Sequence of chain 1.B:
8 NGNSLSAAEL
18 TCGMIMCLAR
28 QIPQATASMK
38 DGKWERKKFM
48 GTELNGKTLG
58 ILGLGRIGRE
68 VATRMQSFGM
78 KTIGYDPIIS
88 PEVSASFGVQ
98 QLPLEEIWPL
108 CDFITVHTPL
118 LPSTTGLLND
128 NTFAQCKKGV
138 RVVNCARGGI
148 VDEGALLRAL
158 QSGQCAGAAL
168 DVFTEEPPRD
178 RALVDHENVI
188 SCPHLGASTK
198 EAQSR

This small molecule binds to this protein.
Small molecule (SMILES): Cn1ccc2cc(N)ccc21

Binding-site contacts:
Ligand atom C2 contacts residue THR121 of chain 1.B at 4.2 Å.
Ligand atom C1 contacts residue PRO84 of chain 1.B at 3.8 Å (hydrophobic).
Ligand atom C8 contacts residue THR121 of chain 1.B at 4.4 Å.
Ligand atom C3 contacts residue PRO116 of chain 1.B at 3.9 Å (hydrophobic).
Ligand atom C3 contacts residue PRO84 of chain 1.B at 3.7 Å (hydrophobic).
Ligand atom C7 contacts residue TYR82 of chain 1.B at 3.7 Å (hydrophobic).
Ligand atom N1 contacts residue TYR82 of chain 1.B at 3.9 Å.
Ligand atom C3 contacts residue THR115 of chain 1.B at 4.4 Å.
Ligand atom C7 contacts residue PRO84 of chain 1.B at 4.1 Å (hydrophobic).
Ligand atom C5 contacts residue PRO84 of chain 1.B at 3.5 Å (hydrophobic).
Ligand atom C2 contacts residue LEU118 of chain 1.B at 3.9 Å (hydrophobic).
Ligand atom C4 contacts residue ASP83 of chain 1.B at 4.4 Å.
Ligand atom N2 contacts residue PRO84 of chain 1.B at 4.3 Å.
Ligand atom C6 contacts residue THR115 of chain 1.B at 4.3 Å.
Ligand atom C7 contacts residue GLY60 of chain 1.B at 4.2 Å.
Ligand atom N1 contacts residue THR121 of chain 1.B at 3.7 Å.
Ligand atom C4 contacts residue PRO84 of chain 1.B at 3.4 Å (hydrophobic).
Ligand atom C6 contacts residue PRO84 of chain 1.B at 3.9 Å (hydrophobic).
Ligand atom C4 contacts residue THR115 of chain 1.B at 3.6 Å.
Ligand atom C8 contacts residue TYR82 of chain 1.B at 3.5 Å (hydrophobic).
Ligand atom C5 contacts residue THR121 of chain 1.B at 4.2 Å.
Ligand atom C1 contacts residue SER120 of chain 1.B at 3.8 Å.
Ligand atom C9 contacts residue SER120 of chain 1.B at 3.6 Å.
Ligand atom C9 contacts residue LEU124 of chain 1.B at 4.0 Å (hydrophobic).
Ligand atom C2 contacts residue PRO116 of chain 1.B at 4.3 Å (hydrophobic).
Ligand atom N1 contacts residue LEU124 of chain 1.B at 4.3 Å.
Ligand atom C2 contacts residue PRO84 of chain 1.B at 3.6 Å (hydrophobic).
Ligand atom C5 contacts residue THR115 of chain 1.B at 3.5 Å.
Ligand atom C7 contacts residue LEU59 of chain 1.B at 4.4 Å (hydrophobic).
Ligand atom C8 contacts residue LEU124 of chain 1.B at 3.8 Å (hydrophobic).
Ligand atom C9 contacts residue THR121 of chain 1.B at 3.8 Å.
Ligand atom N2 contacts residue PRO116 of chain 1.B at 3.4 Å.
Ligand atom C7 contacts residue LEU124 of chain 1.B at 4.3 Å (hydrophobic).
Ligand atom C1 contacts residue LEU118 of chain 1.B at 4.2 Å (hydrophobic).
Ligand atom C7 contacts residue THR115 of chain 1.B at 3.5 Å.
Ligand atom C4 contacts residue GLY60 of chain 1.B at 4.2 Å.
Ligand atom C9 contacts residue TYR82 of chain 1.B at 4.4 Å (hydrophobic).
Ligand atom C1 contacts residue THR121 of chain 1.B at 3.5 Å.
Ligand atom C8 contacts residue THR115 of chain 1.B at 4.3 Å.
Ligand atom C6 contacts residue THR121 of chain 1.B at 3.5 Å.